Sequence of chain 1.C:
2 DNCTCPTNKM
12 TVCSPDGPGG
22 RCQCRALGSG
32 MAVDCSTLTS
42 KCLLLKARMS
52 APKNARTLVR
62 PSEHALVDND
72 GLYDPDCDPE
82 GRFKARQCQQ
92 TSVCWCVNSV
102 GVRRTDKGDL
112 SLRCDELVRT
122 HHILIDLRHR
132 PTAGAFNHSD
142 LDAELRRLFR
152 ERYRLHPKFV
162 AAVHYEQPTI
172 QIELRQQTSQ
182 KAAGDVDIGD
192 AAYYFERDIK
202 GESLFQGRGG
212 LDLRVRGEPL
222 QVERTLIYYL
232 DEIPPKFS

This small molecule binds to this protein.
Small molecule (SMILES): CC(=O)N[C@@H]1[C@@H](O)[C@H](O)[C@@H](CO)O[C@H]1O

Binding-site contacts:
Ligand atom C4 contacts residue ASN138 of chain 1.C at 4.2 Å.
Ligand atom C7 contacts residue ASN138 of chain 1.C at 3.8 Å.
Ligand atom O5 contacts residue ASN138 of chain 1.C at 2.4 Å (h-bond).
Ligand atom O7 contacts residue SER140 of chain 1.C at 4.4 Å.
Ligand atom C1 contacts residue SER140 of chain 1.C at 4.4 Å.
Ligand atom C2 contacts residue SER140 of chain 1.C at 4.3 Å.
Ligand atom N2 contacts residue ASN138 of chain 1.C at 2.9 Å (h-bond).
Ligand atom C2 contacts residue ASN138 of chain 1.C at 2.5 Å.
Ligand atom O7 contacts residue ASN138 of chain 1.C at 4.5 Å.
Ligand atom C7 contacts residue SER140 of chain 1.C at 4.5 Å.
Ligand atom C5 contacts residue ASN138 of chain 1.C at 3.6 Å.
Ligand atom C8 contacts residue ARG217 of chain 1.C at 4.4 Å.
Ligand atom C3 contacts residue ASN138 of chain 1.C at 3.8 Å.
Ligand atom C1 contacts residue ASN138 of chain 1.C at 1.4 Å.